Sequence of chain 1.B:
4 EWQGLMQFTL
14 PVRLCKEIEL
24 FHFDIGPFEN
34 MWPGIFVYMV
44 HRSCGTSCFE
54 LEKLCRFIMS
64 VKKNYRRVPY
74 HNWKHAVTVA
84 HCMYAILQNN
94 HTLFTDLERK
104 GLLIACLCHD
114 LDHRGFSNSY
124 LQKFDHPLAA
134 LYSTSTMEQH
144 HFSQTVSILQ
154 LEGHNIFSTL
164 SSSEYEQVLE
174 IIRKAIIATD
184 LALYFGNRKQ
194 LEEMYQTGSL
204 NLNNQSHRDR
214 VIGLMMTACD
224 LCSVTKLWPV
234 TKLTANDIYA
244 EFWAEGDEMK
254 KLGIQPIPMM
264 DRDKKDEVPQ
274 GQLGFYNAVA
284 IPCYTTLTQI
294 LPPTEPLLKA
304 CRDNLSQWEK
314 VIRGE

Binding-site contacts:
Ligand atom C5 contacts residue ILE241 of chain 1.B at 3.8 Å (hydrophobic).
Ligand atom N8 contacts residue ILE241 of chain 1.B at 3.9 Å.
Ligand atom C20 contacts residue MET262 of chain 1.B at 4.0 Å (hydrophobic).
Ligand atom C20 contacts residue LEU184 of chain 1.B at 3.8 Å (hydrophobic).
Ligand atom C14 contacts residue LEU224 of chain 1.B at 3.9 Å (hydrophobic).
Ligand atom C17 contacts residue PHE278 of chain 1.B at 3.6 Å (hydrophobic).
Ligand atom C4 contacts residue PHE278 of chain 1.B at 3.7 Å (hydrophobic).
Ligand atom C3 contacts residue PHE278 of chain 1.B at 3.6 Å (hydrophobic).
Ligand atom C6 contacts residue ILE241 of chain 1.B at 3.8 Å (hydrophobic).
Ligand atom C2 contacts residue GLN275 of chain 1.B at 3.6 Å.
Ligand atom C21 contacts residue LEU184 of chain 1.B at 3.9 Å (hydrophobic).
Ligand atom O1 contacts residue ILE241 of chain 1.B at 4.0 Å.
Ligand atom N7 contacts residue LEU224 of chain 1.B at 3.7 Å.
Ligand atom N8 contacts residue LEU224 of chain 1.B at 4.0 Å.
Ligand atom C5 contacts residue VAL227 of chain 1.B at 3.7 Å (hydrophobic).
Ligand atom C10 contacts residue ILE241 of chain 1.B at 3.7 Å (hydrophobic).
Ligand atom C27 contacts residue PHE278 of chain 1.B at 3.6 Å (hydrophobic).
Ligand atom C18 contacts residue PHE245 of chain 1.B at 3.8 Å (hydrophobic).
Ligand atom N7 contacts residue TYR73 of chain 1.B at 3.6 Å.
Ligand atom O1 contacts residue GLN275 of chain 1.B at 3.1 Å (h-bond).
Ligand atom C10 contacts residue TYR73 of chain 1.B at 4.0 Å (hydrophobic).
Ligand atom C11 contacts residue PHE245 of chain 1.B at 3.7 Å (hydrophobic).
Ligand atom C26 contacts residue MET262 of chain 1.B at 3.9 Å (hydrophobic).
Ligand atom C28 contacts residue GLN275 of chain 1.B at 3.3 Å.
Ligand atom C26 contacts residue PHE278 of chain 1.B at 3.4 Å (hydrophobic).
Ligand atom F25 contacts residue MET262 of chain 1.B at 3.9 Å.
Ligand atom N16 contacts residue PHE278 of chain 1.B at 3.4 Å.
Ligand atom F23 contacts residue LEU184 of chain 1.B at 3.9 Å.
Ligand atom N7 contacts residue ILE241 of chain 1.B at 4.0 Å.
Ligand atom C28 contacts residue PHE278 of chain 1.B at 3.8 Å (hydrophobic).
Ligand atom C2 contacts residue PHE278 of chain 1.B at 3.8 Å (hydrophobic).
Ligand atom C5 contacts residue PHE278 of chain 1.B at 3.7 Å (hydrophobic).
Ligand atom C28 contacts residue TYR242 of chain 1.B at 4.0 Å (hydrophobic).
Ligand atom F24 contacts residue PHE278 of chain 1.B at 4.0 Å.
Ligand atom C12 contacts residue HIS74 of chain 1.B at 3.9 Å.
Ligand atom C11 contacts residue HIS74 of chain 1.B at 3.9 Å.
Ligand atom C27 contacts residue MET262 of chain 1.B at 4.0 Å (hydrophobic).
Ligand atom C6 contacts residue VAL227 of chain 1.B at 3.9 Å (hydrophobic).
Ligand atom N15 contacts residue PHE278 of chain 1.B at 3.4 Å.
Ligand atom C4 contacts residue ILE241 of chain 1.B at 3.8 Å (hydrophobic).

A small-molecule ligand and the protein it binds are described below.
Small molecule (SMILES): O=c1ccn(-c2cccc(C(F)(F)F)c2)nc1-c1ccnn1-c1ccccc1